The protein below binds the small molecule below.
Small molecule (SMILES): Cc1ccc2nc(NCc3cc(C)nn3C)[nH]c2n1

Sequence of chain 1.A:
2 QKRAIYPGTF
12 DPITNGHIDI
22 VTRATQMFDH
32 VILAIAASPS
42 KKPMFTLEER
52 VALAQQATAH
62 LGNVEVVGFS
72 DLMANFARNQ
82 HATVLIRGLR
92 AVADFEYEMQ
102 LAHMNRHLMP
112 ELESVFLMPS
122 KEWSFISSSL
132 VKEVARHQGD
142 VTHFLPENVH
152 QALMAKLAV

Binding-site contacts:
Ligand atom N19 contacts residue ASP72 of chain 1.A at 3.1 Å (salt-bridge).
Ligand atom N19 contacts residue HIS138 of chain 3.A at 3.8 Å.
Ligand atom N6 contacts residue MET74 of chain 1.A at 3.6 Å.
Ligand atom C18 contacts residue ASP72 of chain 1.A at 3.8 Å.
Ligand atom N2 contacts residue MET74 of chain 1.A at 3.0 Å (h-bond).
Ligand atom C8 contacts residue LEU102 of chain 1.A at 3.5 Å (hydrophobic).
Ligand atom C17 contacts residue GLY9 of chain 1.A at 3.7 Å.
Ligand atom C10 contacts residue ASN106 of chain 1.A at 3.7 Å.
Ligand atom N15 contacts residue DMS1 of chain 1.H at 3.7 Å.
Ligand atom N6 contacts residue LEU73 of chain 1.A at 3.6 Å.
Ligand atom C10 contacts residue LEU102 of chain 1.A at 3.7 Å (hydrophobic).
Ligand atom C13 contacts residue PHE70 of chain 1.A at 4.0 Å (hydrophobic).
Ligand atom C4 contacts residue DMS1 of chain 1.H at 3.5 Å.
Ligand atom C18 contacts residue SO41 of chain 3.E at 3.9 Å.
Ligand atom C7 contacts residue VAL135 of chain 3.A at 3.9 Å (hydrophobic).
Ligand atom C9 contacts residue DMS1 of chain 1.H at 3.7 Å.
Ligand atom N19 contacts residue MET74 of chain 1.A at 3.9 Å.
Ligand atom C16 contacts residue SO41 of chain 3.E at 3.1 Å.
Ligand atom C10 contacts residue MET105 of chain 1.A at 3.7 Å (hydrophobic).
Ligand atom N19 contacts residue LEU73 of chain 1.A at 3.9 Å.
Ligand atom N11 contacts residue ALA37 of chain 1.A at 3.5 Å.
Ligand atom C9 contacts residue GLU134 of chain 3.A at 3.7 Å.
Ligand atom C10 contacts residue VAL135 of chain 3.A at 3.8 Å (hydrophobic).
Ligand atom N5 contacts residue HIS138 of chain 3.A at 4.0 Å.
Ligand atom N15 contacts residue ALA37 of chain 1.A at 3.3 Å.
Ligand atom C12 contacts residue ALA37 of chain 1.A at 4.0 Å (hydrophobic).
Ligand atom C8 contacts residue LEU131 of chain 3.A at 3.9 Å (hydrophobic).
Ligand atom C13 contacts residue DMS1 of chain 1.H at 3.5 Å.
Ligand atom C14 contacts residue DMS1 of chain 1.H at 3.5 Å.
Ligand atom C3 contacts residue LEU73 of chain 1.A at 3.7 Å (hydrophobic).
Ligand atom N5 contacts residue DMS1 of chain 1.H at 3.5 Å.
Ligand atom C3 contacts residue MET74 of chain 1.A at 3.8 Å (hydrophobic).
Ligand atom C18 contacts residue HIS138 of chain 3.A at 3.4 Å.
Ligand atom C13 contacts residue MET74 of chain 1.A at 3.8 Å (hydrophobic).
Ligand atom C7 contacts residue LEU102 of chain 1.A at 3.8 Å (hydrophobic).
Ligand atom N2 contacts residue LEU73 of chain 1.A at 3.5 Å.
Ligand atom C14 contacts residue ALA37 of chain 1.A at 3.5 Å (hydrophobic).
Ligand atom C17 contacts residue DMS1 of chain 1.H at 3.7 Å.
Ligand atom C13 contacts residue ALA37 of chain 1.A at 4.0 Å (hydrophobic).
Ligand atom C1 contacts residue MET74 of chain 1.A at 3.9 Å (hydrophobic).

Sequence of chain 3.A:
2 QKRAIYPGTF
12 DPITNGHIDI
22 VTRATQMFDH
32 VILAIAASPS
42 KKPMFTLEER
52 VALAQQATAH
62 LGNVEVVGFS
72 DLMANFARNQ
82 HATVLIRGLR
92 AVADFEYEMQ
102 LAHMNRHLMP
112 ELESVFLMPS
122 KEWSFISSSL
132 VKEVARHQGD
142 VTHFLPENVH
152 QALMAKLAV